A protein and the small-molecule ligand that binds it are described below.
Small molecule (SMILES): O=c1ccn([C@@H]2O[C@H](CO[P](=O)(O)O[C@H]3[C@@H](O)[C@H](n4ccc(=O)[nH]c4=O)O[C@@H]3CO[P](=O)(O)O[C@H]3[C@@H](O)[C@H](n4ccc(=O)[nH]c4=O)O[C@@H]3COP(=O)=O)[C@@H](O)[C@H]2O)c(=O)[nH]1

Binding-site contacts:
Ligand atom O2' contacts residue U1 of chain 1.V at 3.0 Å (h-bond).
Ligand atom C5' contacts residue U1 of chain 1.V at 4.4 Å.
Ligand atom C3' contacts residue U1 of chain 1.V at 3.5 Å.
Ligand atom C2' contacts residue U1 of chain 1.V at 3.9 Å.
Ligand atom C4' contacts residue U1 of chain 1.V at 3.7 Å.
Ligand atom O3' contacts residue U1 of chain 1.V at 2.4 Å.